This small molecule binds to this protein.
Small molecule (SMILES): CC(C)CCC[C@@H](C)[C@H]1CC[C@H]2[C@@H]3CC=C4C[C@@H](O)CC[C@]4(C)[C@H]3CC[C@]12C

Sequence of chain 1.C:
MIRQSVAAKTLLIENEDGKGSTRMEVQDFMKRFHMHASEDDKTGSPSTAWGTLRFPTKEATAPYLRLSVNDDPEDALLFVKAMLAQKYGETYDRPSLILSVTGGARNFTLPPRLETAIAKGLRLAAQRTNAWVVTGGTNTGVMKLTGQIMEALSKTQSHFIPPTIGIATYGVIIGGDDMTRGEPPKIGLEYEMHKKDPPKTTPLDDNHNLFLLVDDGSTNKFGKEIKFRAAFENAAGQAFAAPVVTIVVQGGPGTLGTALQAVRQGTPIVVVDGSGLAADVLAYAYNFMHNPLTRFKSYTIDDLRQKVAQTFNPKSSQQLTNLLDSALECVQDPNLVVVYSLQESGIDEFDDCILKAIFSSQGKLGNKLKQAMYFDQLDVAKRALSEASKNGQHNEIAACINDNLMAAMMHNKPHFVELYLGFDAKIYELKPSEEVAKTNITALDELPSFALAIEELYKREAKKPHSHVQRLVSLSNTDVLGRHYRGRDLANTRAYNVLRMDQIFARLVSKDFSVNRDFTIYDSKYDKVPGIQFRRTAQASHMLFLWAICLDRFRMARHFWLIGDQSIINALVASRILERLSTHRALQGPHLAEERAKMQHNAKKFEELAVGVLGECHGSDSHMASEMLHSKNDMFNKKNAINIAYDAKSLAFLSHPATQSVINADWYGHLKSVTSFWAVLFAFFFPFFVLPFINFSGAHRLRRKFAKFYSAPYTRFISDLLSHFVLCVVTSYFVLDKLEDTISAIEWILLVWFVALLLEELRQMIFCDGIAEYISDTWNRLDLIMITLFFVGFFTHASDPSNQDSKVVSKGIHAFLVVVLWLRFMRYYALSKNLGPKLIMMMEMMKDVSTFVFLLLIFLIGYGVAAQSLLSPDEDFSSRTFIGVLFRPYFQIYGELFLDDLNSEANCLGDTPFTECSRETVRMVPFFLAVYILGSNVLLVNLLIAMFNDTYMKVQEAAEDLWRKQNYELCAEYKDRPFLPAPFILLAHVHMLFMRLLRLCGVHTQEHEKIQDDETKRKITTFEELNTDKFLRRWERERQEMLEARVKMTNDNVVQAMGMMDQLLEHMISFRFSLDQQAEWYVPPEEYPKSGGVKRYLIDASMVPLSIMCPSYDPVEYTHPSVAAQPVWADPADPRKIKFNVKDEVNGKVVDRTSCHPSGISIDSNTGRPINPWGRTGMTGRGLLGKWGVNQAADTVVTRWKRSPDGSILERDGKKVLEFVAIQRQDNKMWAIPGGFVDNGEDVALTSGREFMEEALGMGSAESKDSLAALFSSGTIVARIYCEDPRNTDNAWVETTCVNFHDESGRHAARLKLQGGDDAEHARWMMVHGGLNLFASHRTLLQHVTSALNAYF

Sequence of chain 1.B:
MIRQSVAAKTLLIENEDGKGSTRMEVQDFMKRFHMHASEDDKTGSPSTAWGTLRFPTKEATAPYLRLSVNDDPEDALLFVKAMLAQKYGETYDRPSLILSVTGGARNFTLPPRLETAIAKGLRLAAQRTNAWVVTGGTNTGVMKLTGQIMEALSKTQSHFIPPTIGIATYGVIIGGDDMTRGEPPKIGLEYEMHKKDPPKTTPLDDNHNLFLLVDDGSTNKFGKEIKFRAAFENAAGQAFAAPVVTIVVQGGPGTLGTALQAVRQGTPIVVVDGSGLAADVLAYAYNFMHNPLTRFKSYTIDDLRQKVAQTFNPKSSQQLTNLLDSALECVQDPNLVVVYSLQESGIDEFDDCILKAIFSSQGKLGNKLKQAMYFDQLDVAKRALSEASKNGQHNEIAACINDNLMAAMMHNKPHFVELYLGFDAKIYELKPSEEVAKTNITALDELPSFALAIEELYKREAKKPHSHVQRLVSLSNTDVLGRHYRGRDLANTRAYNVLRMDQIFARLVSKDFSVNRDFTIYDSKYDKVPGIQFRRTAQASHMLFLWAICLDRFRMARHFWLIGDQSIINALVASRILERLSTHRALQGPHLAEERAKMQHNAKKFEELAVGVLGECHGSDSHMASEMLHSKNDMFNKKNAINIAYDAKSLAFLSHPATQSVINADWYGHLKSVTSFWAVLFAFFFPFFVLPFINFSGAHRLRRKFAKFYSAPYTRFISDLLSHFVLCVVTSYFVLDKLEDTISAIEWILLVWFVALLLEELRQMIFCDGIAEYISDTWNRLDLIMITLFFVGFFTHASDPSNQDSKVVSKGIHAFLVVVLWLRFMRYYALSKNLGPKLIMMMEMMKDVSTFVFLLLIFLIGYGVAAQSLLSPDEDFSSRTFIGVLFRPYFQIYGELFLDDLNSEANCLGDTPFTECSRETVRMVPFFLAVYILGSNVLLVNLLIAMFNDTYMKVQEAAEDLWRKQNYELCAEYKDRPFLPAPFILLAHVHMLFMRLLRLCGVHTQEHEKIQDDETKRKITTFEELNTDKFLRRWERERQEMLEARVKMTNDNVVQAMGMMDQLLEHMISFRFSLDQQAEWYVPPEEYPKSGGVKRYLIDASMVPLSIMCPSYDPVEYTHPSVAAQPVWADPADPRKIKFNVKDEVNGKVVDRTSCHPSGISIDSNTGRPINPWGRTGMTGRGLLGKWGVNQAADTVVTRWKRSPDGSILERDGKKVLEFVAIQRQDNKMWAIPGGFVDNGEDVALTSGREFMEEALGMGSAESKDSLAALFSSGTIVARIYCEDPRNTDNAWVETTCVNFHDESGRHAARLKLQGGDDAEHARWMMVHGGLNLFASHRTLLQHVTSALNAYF

Binding-site contacts:
Ligand atom C16 contacts residue TYR979 of chain 1.C at 3.8 Å (hydrophobic).
Ligand atom C7 contacts residue PHE976 of chain 1.C at 3.6 Å (hydrophobic).
Ligand atom C15 contacts residue LEU975 of chain 1.C at 3.9 Å (hydrophobic).
Ligand atom C24 contacts residue TYR979 of chain 1.C at 4.1 Å (hydrophobic).
Ligand atom C17 contacts residue LEU975 of chain 1.C at 4.4 Å (hydrophobic).
Ligand atom C15 contacts residue TYR979 of chain 1.C at 4.3 Å (hydrophobic).
Ligand atom C7 contacts residue PRO1015 of chain 1.B at 4.3 Å (hydrophobic).
Ligand atom C16 contacts residue LEU975 of chain 1.C at 3.9 Å (hydrophobic).
Ligand atom C26 contacts residue LEU945 of chain 1.C at 3.9 Å (hydrophobic).
Ligand atom C5 contacts residue ILE972 of chain 1.C at 4.4 Å (hydrophobic).
Ligand atom O1 contacts residue PHE1003 of chain 1.B at 3.2 Å (h-bond).
Ligand atom C2 contacts residue CLR1 of chain 1.J at 3.7 Å.
Ligand atom C22 contacts residue TYR979 of chain 1.C at 4.0 Å (hydrophobic).
Ligand atom C18 contacts residue PHE1016 of chain 1.B at 3.9 Å (hydrophobic).
Ligand atom C3 contacts residue PHE1003 of chain 1.B at 4.3 Å (hydrophobic).
Ligand atom O1 contacts residue ILE972 of chain 1.C at 4.1 Å.
Ligand atom C27 contacts residue VAL942 of chain 1.C at 4.3 Å (hydrophobic).
Ligand atom O1 contacts residue ARG1012 of chain 1.B at 2.9 Å (salt-bridge).
Ligand atom C19 contacts residue PRO1015 of chain 1.B at 3.8 Å (hydrophobic).
Ligand atom C3 contacts residue ILE972 of chain 1.C at 3.9 Å (hydrophobic).
Ligand atom C2 contacts residue ARG1012 of chain 1.B at 4.3 Å.
Ligand atom C24 contacts residue LEU946 of chain 1.C at 3.8 Å (hydrophobic).
Ligand atom C27 contacts residue TYR979 of chain 1.C at 4.3 Å (hydrophobic).
Ligand atom C26 contacts residue LEU946 of chain 1.C at 3.9 Å (hydrophobic).
Ligand atom C6 contacts residue PRO1015 of chain 1.B at 3.8 Å (hydrophobic).
Ligand atom C19 contacts residue ARG1012 of chain 1.B at 3.6 Å.
Ligand atom C4 contacts residue ARG1012 of chain 1.B at 3.8 Å.
Ligand atom C6 contacts residue ILE972 of chain 1.C at 4.1 Å (hydrophobic).
Ligand atom C25 contacts residue TYR979 of chain 1.C at 4.0 Å (hydrophobic).
Ligand atom C5 contacts residue PRO1015 of chain 1.B at 3.7 Å (hydrophobic).
Ligand atom C1 contacts residue CLR1 of chain 1.J at 3.9 Å.
Ligand atom C18 contacts residue ALA1019 of chain 1.B at 3.7 Å (hydrophobic).
Ligand atom C10 contacts residue PRO1015 of chain 1.B at 4.4 Å (hydrophobic).
Ligand atom C4 contacts residue PRO1015 of chain 1.B at 3.7 Å (hydrophobic).
Ligand atom C24 contacts residue LEU949 of chain 1.C at 3.9 Å (hydrophobic).
Ligand atom C4 contacts residue PHE1003 of chain 1.B at 4.0 Å (hydrophobic).
Ligand atom C3 contacts residue ARG1012 of chain 1.B at 4.0 Å.
Ligand atom C19 contacts residue PHE1016 of chain 1.B at 3.9 Å (hydrophobic).
Ligand atom C26 contacts residue VAL942 of chain 1.C at 3.7 Å (hydrophobic).
Ligand atom C6 contacts residue PHE976 of chain 1.C at 3.8 Å (hydrophobic).